A protein and the small-molecule ligand that binds it are described below.
Small molecule (SMILES): CC(=O)N[C@H]1[C@@H](O[C@H]2[C@H](O)[C@@H](NC(C)=O)CO[C@@H]2CO)O[C@H](CO)[C@@H](O)[C@@H]1O

Sequence of chain 1.A:
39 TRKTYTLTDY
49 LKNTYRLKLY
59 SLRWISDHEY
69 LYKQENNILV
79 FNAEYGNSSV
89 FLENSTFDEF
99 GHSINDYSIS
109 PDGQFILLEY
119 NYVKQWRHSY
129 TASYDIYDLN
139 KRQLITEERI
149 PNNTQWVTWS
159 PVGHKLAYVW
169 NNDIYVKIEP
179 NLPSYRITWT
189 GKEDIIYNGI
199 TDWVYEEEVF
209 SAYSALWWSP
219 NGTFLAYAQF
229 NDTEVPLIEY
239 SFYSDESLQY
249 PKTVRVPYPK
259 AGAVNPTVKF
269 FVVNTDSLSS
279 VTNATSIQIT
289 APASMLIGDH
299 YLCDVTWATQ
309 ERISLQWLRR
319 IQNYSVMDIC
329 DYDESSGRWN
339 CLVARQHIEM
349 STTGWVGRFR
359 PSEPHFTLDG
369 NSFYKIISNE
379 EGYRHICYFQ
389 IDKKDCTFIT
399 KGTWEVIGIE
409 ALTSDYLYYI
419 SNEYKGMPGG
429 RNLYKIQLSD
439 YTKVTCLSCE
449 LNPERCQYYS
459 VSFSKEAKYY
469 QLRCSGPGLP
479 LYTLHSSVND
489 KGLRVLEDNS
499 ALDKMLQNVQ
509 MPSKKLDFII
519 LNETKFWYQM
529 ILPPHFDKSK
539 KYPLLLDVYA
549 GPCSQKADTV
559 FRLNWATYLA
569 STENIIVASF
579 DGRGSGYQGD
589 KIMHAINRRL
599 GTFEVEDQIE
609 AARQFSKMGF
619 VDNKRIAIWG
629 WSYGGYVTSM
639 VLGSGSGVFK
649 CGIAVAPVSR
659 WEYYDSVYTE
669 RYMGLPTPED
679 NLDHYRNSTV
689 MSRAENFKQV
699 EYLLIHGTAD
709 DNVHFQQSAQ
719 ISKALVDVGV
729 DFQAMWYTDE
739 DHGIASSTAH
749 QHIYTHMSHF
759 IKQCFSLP

Binding-site contacts:
Ligand atom N2 contacts residue GLU67 of chain 1.A at 4.2 Å.
Ligand atom C5 contacts residue ASN85 of chain 1.A at 3.7 Å.
Ligand atom C8 contacts residue PHE79 of chain 1.A at 4.3 Å (hydrophobic).
Ligand atom N2 contacts residue ASN85 of chain 1.A at 3.0 Å (h-bond).
Ligand atom C7 contacts residue ASN85 of chain 1.A at 3.3 Å.
Ligand atom C8 contacts residue VAL78 of chain 1.A at 3.4 Å (hydrophobic).
Ligand atom C2 contacts residue ASN85 of chain 1.A at 2.4 Å.
Ligand atom C1 contacts residue ASN85 of chain 1.A at 1.5 Å.
Ligand atom C7 contacts residue SER87 of chain 1.A at 3.6 Å.
Ligand atom O7 contacts residue ASN85 of chain 1.A at 3.2 Å (h-bond).
Ligand atom C7 contacts residue SER86 of chain 1.A at 4.1 Å.
Ligand atom O7 contacts residue SER87 of chain 1.A at 2.7 Å (h-bond).
Ligand atom O7 contacts residue SER86 of chain 1.A at 3.3 Å.
Ligand atom O5 contacts residue ASN85 of chain 1.A at 2.4 Å (h-bond).
Ligand atom C1 contacts residue ASN80 of chain 1.A at 4.1 Å.
Ligand atom C8 contacts residue ASN85 of chain 1.A at 4.1 Å.
Ligand atom C7 contacts residue GLU67 of chain 1.A at 4.3 Å.
Ligand atom C8 contacts residue SER87 of chain 1.A at 4.0 Å.
Ligand atom C7 contacts residue ASN80 of chain 1.A at 4.5 Å.
Ligand atom C3 contacts residue ASN85 of chain 1.A at 3.8 Å.
Ligand atom C8 contacts residue SER86 of chain 1.A at 4.1 Å.
Ligand atom N2 contacts residue ASN80 of chain 1.A at 4.0 Å.
Ligand atom C8 contacts residue ASN80 of chain 1.A at 4.2 Å.
Ligand atom C4 contacts residue ASN85 of chain 1.A at 4.1 Å.
Ligand atom C7 contacts residue VAL78 of chain 1.A at 4.5 Å (hydrophobic).
Ligand atom C8 contacts residue GLU67 of chain 1.A at 3.4 Å.